Sequence of chain 1.A:
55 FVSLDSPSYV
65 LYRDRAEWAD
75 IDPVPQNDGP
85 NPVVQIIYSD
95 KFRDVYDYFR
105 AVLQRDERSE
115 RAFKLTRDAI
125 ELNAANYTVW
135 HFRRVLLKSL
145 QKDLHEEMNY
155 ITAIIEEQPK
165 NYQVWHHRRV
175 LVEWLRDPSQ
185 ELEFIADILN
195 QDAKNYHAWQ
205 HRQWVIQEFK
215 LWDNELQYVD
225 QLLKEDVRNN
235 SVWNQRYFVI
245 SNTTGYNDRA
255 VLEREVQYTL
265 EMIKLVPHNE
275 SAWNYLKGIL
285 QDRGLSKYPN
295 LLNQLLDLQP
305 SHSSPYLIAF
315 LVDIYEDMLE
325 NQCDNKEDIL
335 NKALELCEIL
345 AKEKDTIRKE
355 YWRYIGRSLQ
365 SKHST

A protein and the small-molecule ligand that binds it are described below.
Small molecule (SMILES): OC[C@H]1O[C@@](CO)(O[C@H]2O[C@H](CO)[C@@H](O)[C@H](O)[C@H]2O)[C@@H](O)[C@@H]1O

Sequence of chain 1.B:
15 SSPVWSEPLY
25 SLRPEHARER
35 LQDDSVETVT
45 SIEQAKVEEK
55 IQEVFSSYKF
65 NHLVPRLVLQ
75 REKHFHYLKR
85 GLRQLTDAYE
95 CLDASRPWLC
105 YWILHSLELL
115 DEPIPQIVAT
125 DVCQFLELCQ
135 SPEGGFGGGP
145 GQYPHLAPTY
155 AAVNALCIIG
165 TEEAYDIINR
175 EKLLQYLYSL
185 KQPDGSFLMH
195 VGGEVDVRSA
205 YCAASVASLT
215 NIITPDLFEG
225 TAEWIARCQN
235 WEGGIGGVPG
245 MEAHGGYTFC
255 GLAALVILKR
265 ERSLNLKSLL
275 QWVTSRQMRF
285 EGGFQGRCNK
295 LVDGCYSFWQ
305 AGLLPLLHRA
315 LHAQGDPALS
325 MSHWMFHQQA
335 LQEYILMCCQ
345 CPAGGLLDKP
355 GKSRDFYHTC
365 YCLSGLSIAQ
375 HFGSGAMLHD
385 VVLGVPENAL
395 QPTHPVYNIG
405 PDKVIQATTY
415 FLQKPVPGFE

Binding-site contacts:
Ligand atom O6 contacts residue GLN285 of chain 1.A at 3.0 Å (h-bond).
Ligand atom C1 contacts residue GLN233 of chain 1.B at 3.5 Å.
Ligand atom C1 contacts residue ALA230 of chain 1.B at 3.4 Å (hydrophobic).
Ligand atom O6 contacts residue SER272 of chain 1.B at 2.9 Å (h-bond).
Ligand atom C5 contacts residue ASP286 of chain 1.A at 3.7 Å.
Ligand atom C1 contacts residue ASN234 of chain 1.B at 3.9 Å.
Ligand atom C5 contacts residue TYR241 of chain 1.A at 3.8 Å (hydrophobic).
Ligand atom O2 contacts residue GLN233 of chain 1.B at 2.7 Å (h-bond).
Ligand atom O6 contacts residue ASP286 of chain 1.A at 2.6 Å (salt-bridge).
Ligand atom C6 contacts residue TYR241 of chain 1.A at 3.1 Å (hydrophobic).
Ligand atom O5 contacts residue ASN234 of chain 1.B at 3.9 Å.
Ligand atom C6 contacts residue GLN285 of chain 1.A at 3.4 Å.
Ligand atom C6 contacts residue SER272 of chain 1.B at 3.7 Å.
Ligand atom O6 contacts residue GLN285 of chain 1.A at 3.8 Å.
Ligand atom O4 contacts residue TYR241 of chain 1.A at 2.8 Å (h-bond).
Ligand atom C2 contacts residue GLN233 of chain 1.B at 4.0 Å.
Ligand atom O1 contacts residue GLN233 of chain 1.B at 2.6 Å (h-bond).
Ligand atom O5 contacts residue TRP235 of chain 1.B at 3.5 Å (h-bond).
Ligand atom O4 contacts residue ASN269 of chain 1.B at 3.1 Å (h-bond).
Ligand atom C6 contacts residue ASP286 of chain 1.A at 3.3 Å.
Ligand atom O4 contacts residue ASP286 of chain 1.A at 2.8 Å (salt-bridge).
Ligand atom C2 contacts residue GLN233 of chain 1.B at 3.0 Å.
Ligand atom C6 contacts residue TRP235 of chain 1.B at 3.8 Å (hydrophobic).
Ligand atom O2 contacts residue ARG231 of chain 1.B at 3.6 Å.
Ligand atom C5 contacts residue ASN269 of chain 1.B at 3.7 Å.
Ligand atom O6 contacts residue GLY237 of chain 1.B at 3.4 Å.
Ligand atom O6 contacts residue TRP235 of chain 1.B at 3.9 Å.
Ligand atom O6 contacts residue GLN233 of chain 1.B at 4.0 Å.
Ligand atom C5 contacts residue GLN233 of chain 1.B at 3.9 Å.
Ligand atom O6 contacts residue ASN234 of chain 1.B at 2.7 Å (h-bond).
Ligand atom O2 contacts residue ALA230 of chain 1.B at 3.9 Å.
Ligand atom C4 contacts residue ASP286 of chain 1.A at 3.4 Å.
Ligand atom O5 contacts residue GLN233 of chain 1.B at 3.4 Å (h-bond).
Ligand atom C5 contacts residue SER272 of chain 1.B at 4.0 Å.
Ligand atom C4 contacts residue TYR241 of chain 1.A at 3.4 Å (hydrophobic).
Ligand atom O6 contacts residue GLY282 of chain 1.A at 3.9 Å.
Ligand atom O5 contacts residue ASN234 of chain 1.B at 3.4 Å.
Ligand atom O1 contacts residue ALA230 of chain 1.B at 3.6 Å (h-bond).
Ligand atom C6 contacts residue ASN234 of chain 1.B at 3.5 Å.
Ligand atom C1 contacts residue GLN233 of chain 1.B at 3.1 Å.